A protein and the small-molecule ligand that binds it are described below.
Small molecule (SMILES): COc1cccc2c1C(=O)N1CCc3c([nH]c4cccc(OC)c34)[C@H]1N2C

Sequence of chain 1.A:
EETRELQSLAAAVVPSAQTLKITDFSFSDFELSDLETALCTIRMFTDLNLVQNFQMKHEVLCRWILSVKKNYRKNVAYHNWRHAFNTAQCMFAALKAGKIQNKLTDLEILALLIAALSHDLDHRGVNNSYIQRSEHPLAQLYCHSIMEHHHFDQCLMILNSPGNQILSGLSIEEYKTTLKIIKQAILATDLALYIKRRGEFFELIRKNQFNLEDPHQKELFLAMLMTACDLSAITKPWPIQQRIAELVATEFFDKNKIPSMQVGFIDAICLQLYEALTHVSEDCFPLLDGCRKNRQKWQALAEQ

Binding-site contacts:
Ligand atom C25 contacts residue HIS83 of chain 1.A at 3.6 Å.
Ligand atom C1 contacts residue ASN86 of chain 1.A at 3.6 Å.
Ligand atom C6 contacts residue ASN86 of chain 1.A at 3.6 Å.
Ligand atom C28 contacts residue ALA77 of chain 1.A at 3.8 Å (hydrophobic).
Ligand atom C25 contacts residue THR87 of chain 1.A at 3.4 Å.
Ligand atom C18 contacts residue ARG82 of chain 1.A at 3.4 Å.
Ligand atom C14 contacts residue ARG82 of chain 1.A at 3.8 Å.
Ligand atom C20 contacts residue ASP29 of chain 1.A at 3.1 Å.
Ligand atom C16 contacts residue ASN80 of chain 1.A at 3.7 Å.
Ligand atom C18 contacts residue ASP29 of chain 1.A at 3.4 Å.
Ligand atom C12 contacts residue ARG82 of chain 1.A at 3.7 Å.
Ligand atom C15 contacts residue ALA77 of chain 1.A at 3.3 Å (hydrophobic).
Ligand atom C28 contacts residue ASN80 of chain 1.A at 3.6 Å.
Ligand atom C4 contacts residue ASN86 of chain 1.A at 3.7 Å.
Ligand atom C26 contacts residue ILE244 of chain 1.A at 3.7 Å (hydrophobic).
Ligand atom N17 contacts residue PHE30 of chain 1.A at 3.8 Å.
Ligand atom C19 contacts residue ARG82 of chain 1.A at 3.6 Å.
Ligand atom N17 contacts residue ARG82 of chain 1.A at 3.5 Å.
Ligand atom C2 contacts residue ALA233 of chain 1.A at 3.6 Å (hydrophobic).
Ligand atom C2 contacts residue LYS236 of chain 1.A at 3.8 Å.
Ligand atom C25 contacts residue SER232 of chain 1.A at 3.3 Å.
Ligand atom N7 contacts residue ASP29 of chain 1.A at 3.8 Å.
Ligand atom C8 contacts residue ILE244 of chain 1.A at 3.7 Å (hydrophobic).
Ligand atom C16 contacts residue HIS83 of chain 1.A at 3.6 Å.
Ligand atom C3 contacts residue ASN86 of chain 1.A at 3.7 Å.
Ligand atom C26 contacts residue ASP29 of chain 1.A at 3.2 Å.
Ligand atom C26 contacts residue PHE30 of chain 1.A at 3.7 Å (hydrophobic).
Ligand atom N7 contacts residue ASN86 of chain 1.A at 3.7 Å.
Ligand atom O27 contacts residue ASN80 of chain 1.A at 3.3 Å (h-bond).
Ligand atom C1 contacts residue SER232 of chain 1.A at 3.5 Å.
Ligand atom C20 contacts residue ARG82 of chain 1.A at 3.4 Å.
Ligand atom C25 contacts residue CYS229 of chain 1.A at 3.2 Å (hydrophobic).
Ligand atom O24 contacts residue HIS83 of chain 1.A at 3.1 Å (h-bond).
Ligand atom O11 contacts residue HIS83 of chain 1.A at 2.7 Å (h-bond).
Ligand atom C21 contacts residue ARG82 of chain 1.A at 3.8 Å.
Ligand atom N17 contacts residue ASP29 of chain 1.A at 2.9 Å (salt-bridge).
Ligand atom C16 contacts residue ALA77 of chain 1.A at 3.1 Å (hydrophobic).
Ligand atom C1 contacts residue ALA233 of chain 1.A at 3.4 Å (hydrophobic).
Ligand atom C25 contacts residue ASP230 of chain 1.A at 3.5 Å.
Ligand atom C10 contacts residue HIS83 of chain 1.A at 3.6 Å.